This small molecule binds to this protein.
Small molecule (SMILES): C/C(=C(\O)C(=O)O)c1c[nH]c2ccccc12

Binding-site contacts:
Ligand atom C11 contacts residue GLY49 of chain 1.B at 3.6 Å.
Ligand atom C15 contacts residue VAL60 of chain 1.B at 3.9 Å (hydrophobic).
Ligand atom C07 contacts residue ALA48 of chain 1.B at 3.7 Å (hydrophobic).
Ligand atom C02 contacts residue GLU70 of chain 1.B at 3.0 Å.
Ligand atom O01 contacts residue HIS66 of chain 1.B at 3.2 Å (h-bond).
Ligand atom C06 contacts residue GLU70 of chain 1.B at 3.4 Å.
Ligand atom C02 contacts residue FE1 of chain 1.F at 3.3 Å.
Ligand atom O01 contacts residue HIS64 of chain 1.B at 3.4 Å (h-bond).
Ligand atom C11 contacts residue CYS122 of chain 1.B at 3.7 Å (hydrophobic).
Ligand atom O04 contacts residue TYR72 of chain 1.B at 3.6 Å (h-bond).
Ligand atom O05 contacts residue HIS64 of chain 1.B at 3.2 Å (h-bond).
Ligand atom C03 contacts residue HIS64 of chain 1.B at 3.6 Å.
Ligand atom O05 contacts residue HIS109 of chain 1.B at 3.6 Å (h-bond).
Ligand atom C11 contacts residue PHE111 of chain 1.B at 3.7 Å (hydrophobic).
Ligand atom C16 contacts residue GLY50 of chain 1.B at 3.7 Å.
Ligand atom O05 contacts residue TYR72 of chain 1.B at 2.4 Å (h-bond).
Ligand atom C14 contacts residue PRO32 of chain 1.B at 3.6 Å (hydrophobic).
Ligand atom C02 contacts residue HIS27 of chain 1.B at 3.2 Å.
Ligand atom N10 contacts residue GLY124 of chain 1.B at 3.9 Å.
Ligand atom O01 contacts residue FE1 of chain 1.F at 2.6 Å.
Ligand atom C16 contacts residue CYS122 of chain 1.B at 3.8 Å (hydrophobic).
Ligand atom C09 contacts residue GLY124 of chain 1.B at 3.4 Å.
Ligand atom C03 contacts residue HIS27 of chain 1.B at 3.4 Å.
Ligand atom C13 contacts residue HIS27 of chain 1.B at 3.6 Å.
Ligand atom O05 contacts residue GLU70 of chain 1.B at 3.3 Å (salt-bridge).
Ligand atom O05 contacts residue FE1 of chain 1.F at 2.3 Å.
Ligand atom O01 contacts residue GLU70 of chain 1.B at 2.7 Å (salt-bridge).
Ligand atom C07 contacts residue GLU70 of chain 1.B at 3.4 Å.
Ligand atom O01 contacts residue HIS27 of chain 1.B at 3.1 Å (h-bond).
Ligand atom N10 contacts residue CYS122 of chain 1.B at 3.2 Å (h-bond).
Ligand atom O04 contacts residue PHE111 of chain 1.B at 3.5 Å.
Ligand atom C09 contacts residue PHE111 of chain 1.B at 3.7 Å (hydrophobic).
Ligand atom O04 contacts residue VAL60 of chain 1.B at 3.4 Å.
Ligand atom N10 contacts residue PHE111 of chain 1.B at 3.4 Å.
Ligand atom C03 contacts residue TYR72 of chain 1.B at 3.3 Å (hydrophobic).
Ligand atom O04 contacts residue HIS27 of chain 1.B at 3.3 Å.
Ligand atom C16 contacts residue GLY49 of chain 1.B at 3.6 Å.
Ligand atom C03 contacts residue FE1 of chain 1.F at 3.1 Å.
Ligand atom C03 contacts residue GLU70 of chain 1.B at 3.8 Å.
Ligand atom C06 contacts residue HIS27 of chain 1.B at 3.5 Å.

Sequence of chain 1.B:
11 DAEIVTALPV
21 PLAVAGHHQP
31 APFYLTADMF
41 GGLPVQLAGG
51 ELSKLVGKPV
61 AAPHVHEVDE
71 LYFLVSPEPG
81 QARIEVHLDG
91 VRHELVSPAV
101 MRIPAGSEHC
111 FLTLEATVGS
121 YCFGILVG